Sequence of chain 20.A:
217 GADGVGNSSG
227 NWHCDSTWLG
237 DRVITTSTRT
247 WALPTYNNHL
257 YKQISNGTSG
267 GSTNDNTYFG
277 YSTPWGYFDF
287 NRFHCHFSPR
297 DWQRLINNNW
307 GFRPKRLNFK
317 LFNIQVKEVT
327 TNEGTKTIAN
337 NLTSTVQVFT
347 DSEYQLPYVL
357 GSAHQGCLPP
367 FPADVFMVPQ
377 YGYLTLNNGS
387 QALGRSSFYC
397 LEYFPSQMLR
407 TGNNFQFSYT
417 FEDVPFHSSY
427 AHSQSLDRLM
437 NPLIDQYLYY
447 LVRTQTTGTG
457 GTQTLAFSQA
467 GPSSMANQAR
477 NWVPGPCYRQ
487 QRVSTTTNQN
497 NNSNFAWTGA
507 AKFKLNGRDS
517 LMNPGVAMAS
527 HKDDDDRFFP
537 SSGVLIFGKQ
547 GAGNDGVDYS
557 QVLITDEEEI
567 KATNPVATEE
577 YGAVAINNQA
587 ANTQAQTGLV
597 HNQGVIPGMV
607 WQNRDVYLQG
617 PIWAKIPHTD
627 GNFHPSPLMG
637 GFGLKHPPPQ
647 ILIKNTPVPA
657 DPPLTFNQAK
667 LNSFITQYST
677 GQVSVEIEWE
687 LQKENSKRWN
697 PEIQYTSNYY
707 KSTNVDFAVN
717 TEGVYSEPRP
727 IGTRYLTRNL

Sequence of chain 11.A:
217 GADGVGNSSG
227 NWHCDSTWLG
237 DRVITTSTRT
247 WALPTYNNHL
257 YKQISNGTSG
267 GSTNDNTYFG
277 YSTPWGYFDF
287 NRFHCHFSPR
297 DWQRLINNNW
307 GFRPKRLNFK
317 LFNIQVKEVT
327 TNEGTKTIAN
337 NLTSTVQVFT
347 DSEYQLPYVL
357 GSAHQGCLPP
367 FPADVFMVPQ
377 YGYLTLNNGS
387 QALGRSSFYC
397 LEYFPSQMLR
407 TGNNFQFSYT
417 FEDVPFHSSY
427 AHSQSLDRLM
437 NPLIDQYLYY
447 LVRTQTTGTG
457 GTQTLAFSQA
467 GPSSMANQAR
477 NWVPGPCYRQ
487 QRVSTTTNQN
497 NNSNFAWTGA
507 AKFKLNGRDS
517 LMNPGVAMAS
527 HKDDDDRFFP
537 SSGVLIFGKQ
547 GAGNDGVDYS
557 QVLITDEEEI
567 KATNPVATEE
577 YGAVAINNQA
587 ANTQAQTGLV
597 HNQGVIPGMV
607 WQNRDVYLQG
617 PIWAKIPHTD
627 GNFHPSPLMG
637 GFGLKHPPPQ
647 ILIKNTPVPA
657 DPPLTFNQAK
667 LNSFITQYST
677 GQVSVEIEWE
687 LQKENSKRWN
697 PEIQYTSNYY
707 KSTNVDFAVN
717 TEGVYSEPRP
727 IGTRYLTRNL

This small molecule binds to this protein.
Small molecule (SMILES): Nc1ncnc2c1ncn2[C@H]1C[C@H](O)[C@@H](COP(=O)(O)O)O1

Binding-site contacts:
Ligand atom C5 contacts residue SER632 of chain 11.A at 4.1 Å.
Ligand atom O2P contacts residue ASP626 of chain 20.A at 4.2 Å.
Ligand atom C2 contacts residue GLY639 of chain 11.A at 3.1 Å.
Ligand atom C5 contacts residue PRO631 of chain 11.A at 4.2 Å (hydrophobic).
Ligand atom O1P contacts residue LYS641 of chain 20.A at 4.0 Å.
Ligand atom C6 contacts residue PRO631 of chain 11.A at 3.9 Å (hydrophobic).
Ligand atom N1 contacts residue PRO631 of chain 11.A at 3.5 Å (h-bond).
Ligand atom N7 contacts residue PRO421 of chain 11.A at 4.2 Å.
Ligand atom C6 contacts residue VAL420 of chain 11.A at 4.0 Å (hydrophobic).
Ligand atom C6 contacts residue GLY639 of chain 11.A at 3.8 Å.
Ligand atom C5 contacts residue PRO421 of chain 11.A at 4.1 Å (hydrophobic).
Ligand atom N6 contacts residue VAL420 of chain 11.A at 4.0 Å.
Ligand atom N9 contacts residue PRO421 of chain 11.A at 4.4 Å.
Ligand atom N7 contacts residue HIS630 of chain 11.A at 4.1 Å.
Ligand atom N6 contacts residue PHE638 of chain 11.A at 3.9 Å.
Ligand atom C6 contacts residue PRO421 of chain 11.A at 4.1 Å (hydrophobic).
Ligand atom N1 contacts residue PHE638 of chain 11.A at 4.3 Å.
Ligand atom C4 contacts residue PRO421 of chain 11.A at 4.3 Å (hydrophobic).
Ligand atom C2 contacts residue PRO631 of chain 11.A at 3.3 Å (hydrophobic).
Ligand atom N3 contacts residue PRO631 of chain 11.A at 3.6 Å.
Ligand atom N6 contacts residue GLY639 of chain 11.A at 3.6 Å (h-bond).
Ligand atom N7 contacts residue SER632 of chain 11.A at 4.1 Å.
Ligand atom N9 contacts residue HIS630 of chain 11.A at 4.2 Å.
Ligand atom N3 contacts residue GLY639 of chain 11.A at 4.3 Å.
Ligand atom C2 contacts residue PRO421 of chain 11.A at 4.5 Å (hydrophobic).
Ligand atom N7 contacts residue ASN609 of chain 11.A at 3.8 Å.
Ligand atom C8 contacts residue HIS630 of chain 11.A at 3.3 Å.
Ligand atom C6 contacts residue SER632 of chain 11.A at 3.9 Å.
Ligand atom C1' contacts residue HIS630 of chain 11.A at 4.0 Å.
Ligand atom C2' contacts residue HIS630 of chain 11.A at 3.2 Å.
Ligand atom C4 contacts residue PRO631 of chain 11.A at 4.0 Å (hydrophobic).
Ligand atom N6 contacts residue GLY637 of chain 11.A at 3.7 Å.
Ligand atom N1 contacts residue GLY639 of chain 11.A at 3.1 Å (h-bond).
Ligand atom C3' contacts residue HIS630 of chain 11.A at 4.4 Å.
Ligand atom N6 contacts residue SER632 of chain 11.A at 3.3 Å (h-bond).
Ligand atom C8 contacts residue PRO421 of chain 11.A at 4.3 Å (hydrophobic).
Ligand atom C2 contacts residue VAL420 of chain 11.A at 4.3 Å (hydrophobic).
Ligand atom N1 contacts residue VAL420 of chain 11.A at 3.7 Å.
Ligand atom C1' contacts residue PRO631 of chain 11.A at 4.3 Å (hydrophobic).
Ligand atom N1 contacts residue PRO421 of chain 11.A at 4.3 Å.